Binding-site contacts:
Ligand atom C1 contacts residue ASN1163 of chain 1.A at 1.4 Å.
Ligand atom C5 contacts residue ASN1163 of chain 1.A at 3.7 Å.
Ligand atom C2 contacts residue ASN1163 of chain 1.A at 2.4 Å.
Ligand atom C4 contacts residue ASN1163 of chain 1.A at 4.2 Å.
Ligand atom O7 contacts residue ASN1163 of chain 1.A at 4.2 Å.
Ligand atom C3 contacts residue ASN1163 of chain 1.A at 3.8 Å.
Ligand atom C7 contacts residue ASN1163 of chain 1.A at 3.8 Å.
Ligand atom N2 contacts residue ASN1163 of chain 1.A at 2.9 Å (h-bond).
Ligand atom O5 contacts residue ASN1163 of chain 1.A at 2.4 Å (h-bond).

A protein and the small-molecule ligand that binds it are described below.
Small molecule (SMILES): CC(=O)N[C@@H]1[C@@H](O)[C@H](O)[C@@H](CO)O[C@H]1O

Sequence of chain 1.A:
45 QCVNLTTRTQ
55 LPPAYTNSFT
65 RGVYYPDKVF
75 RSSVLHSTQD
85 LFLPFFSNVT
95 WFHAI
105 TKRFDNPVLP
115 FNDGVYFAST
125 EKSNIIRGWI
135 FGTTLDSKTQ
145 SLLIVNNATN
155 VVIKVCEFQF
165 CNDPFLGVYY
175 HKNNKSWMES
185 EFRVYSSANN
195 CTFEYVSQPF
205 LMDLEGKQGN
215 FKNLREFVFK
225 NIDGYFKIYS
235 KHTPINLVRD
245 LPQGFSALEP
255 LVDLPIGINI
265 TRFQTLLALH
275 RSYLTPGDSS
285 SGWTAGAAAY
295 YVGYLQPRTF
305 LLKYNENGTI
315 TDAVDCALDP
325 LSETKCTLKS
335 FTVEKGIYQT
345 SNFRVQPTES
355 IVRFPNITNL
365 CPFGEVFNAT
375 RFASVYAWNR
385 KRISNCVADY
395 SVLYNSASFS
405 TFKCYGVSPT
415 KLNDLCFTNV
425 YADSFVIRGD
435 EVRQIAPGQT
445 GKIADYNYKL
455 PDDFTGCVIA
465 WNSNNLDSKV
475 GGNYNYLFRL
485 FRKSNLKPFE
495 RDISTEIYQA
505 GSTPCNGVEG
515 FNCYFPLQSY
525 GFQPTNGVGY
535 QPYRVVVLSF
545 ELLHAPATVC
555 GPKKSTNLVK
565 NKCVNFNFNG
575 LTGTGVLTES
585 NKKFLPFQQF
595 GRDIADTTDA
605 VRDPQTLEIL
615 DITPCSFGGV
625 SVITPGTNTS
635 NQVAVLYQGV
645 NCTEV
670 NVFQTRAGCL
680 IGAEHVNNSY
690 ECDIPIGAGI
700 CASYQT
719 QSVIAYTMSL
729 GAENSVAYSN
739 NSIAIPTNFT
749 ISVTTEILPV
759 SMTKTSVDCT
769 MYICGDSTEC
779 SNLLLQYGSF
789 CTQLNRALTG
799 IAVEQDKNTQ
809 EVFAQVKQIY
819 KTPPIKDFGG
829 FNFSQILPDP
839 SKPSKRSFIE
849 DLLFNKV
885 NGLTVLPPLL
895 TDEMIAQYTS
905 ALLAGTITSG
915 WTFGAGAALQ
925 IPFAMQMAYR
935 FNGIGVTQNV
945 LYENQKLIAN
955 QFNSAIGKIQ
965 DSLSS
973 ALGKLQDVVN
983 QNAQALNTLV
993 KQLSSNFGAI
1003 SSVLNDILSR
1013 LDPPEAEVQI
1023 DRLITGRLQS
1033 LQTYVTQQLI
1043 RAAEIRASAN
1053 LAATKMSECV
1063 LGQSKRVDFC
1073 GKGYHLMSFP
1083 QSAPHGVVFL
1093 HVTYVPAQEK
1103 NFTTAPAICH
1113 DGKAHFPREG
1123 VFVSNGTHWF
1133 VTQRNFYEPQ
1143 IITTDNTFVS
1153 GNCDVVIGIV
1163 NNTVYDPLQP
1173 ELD